A protein and the small-molecule ligand that binds it are described below.
Small molecule (SMILES): CC(=O)N[C@H]1[C@H](O[C@H]2[C@H](O)[C@@H](NC(C)=O)CO[C@@H]2CO)O[C@H](CO)[C@@H](O)[C@@H]1O

Binding-site contacts:
Ligand atom C5 contacts residue ASN23 of chain 1.B at 3.3 Å.
Ligand atom C1 contacts residue TRP51 of chain 1.B at 4.3 Å (hydrophobic).
Ligand atom N2 contacts residue ASN23 of chain 1.B at 3.4 Å (h-bond).
Ligand atom C8 contacts residue GLN46 of chain 1.B at 3.2 Å.
Ligand atom O6 contacts residue ASN23 of chain 1.B at 3.5 Å (h-bond).
Ligand atom C3 contacts residue ASN23 of chain 1.B at 3.9 Å.
Ligand atom O5 contacts residue TRP51 of chain 1.B at 3.2 Å.
Ligand atom C1 contacts residue ASN23 of chain 1.B at 1.4 Å.
Ligand atom C3 contacts residue TRP51 of chain 1.B at 4.0 Å (hydrophobic).
Ligand atom O4 contacts residue TRP51 of chain 1.B at 4.1 Å.
Ligand atom C7 contacts residue ASN23 of chain 1.B at 4.0 Å.
Ligand atom C4 contacts residue TRP51 of chain 1.B at 4.5 Å (hydrophobic).
Ligand atom C5 contacts residue SER25 of chain 1.B at 4.0 Å.
Ligand atom C5 contacts residue TRP51 of chain 1.B at 3.9 Å (hydrophobic).
Ligand atom O7 contacts residue TRP51 of chain 1.B at 4.1 Å.
Ligand atom O5 contacts residue SER25 of chain 1.B at 3.9 Å.
Ligand atom C6 contacts residue ASN23 of chain 1.B at 3.2 Å.
Ligand atom C8 contacts residue TRP51 of chain 1.B at 4.5 Å (hydrophobic).
Ligand atom C2 contacts residue ASN23 of chain 1.B at 2.7 Å.
Ligand atom C6 contacts residue SER25 of chain 1.B at 4.0 Å.
Ligand atom O5 contacts residue ASN23 of chain 1.B at 2.4 Å (h-bond).
Ligand atom C4 contacts residue ASN23 of chain 1.B at 4.1 Å.
Ligand atom C2 contacts residue TRP51 of chain 1.B at 4.4 Å (hydrophobic).
Ligand atom N2 contacts residue TRP51 of chain 1.B at 3.9 Å.
Ligand atom O7 contacts residue ASN23 of chain 1.B at 4.1 Å.

Sequence of chain 1.B:
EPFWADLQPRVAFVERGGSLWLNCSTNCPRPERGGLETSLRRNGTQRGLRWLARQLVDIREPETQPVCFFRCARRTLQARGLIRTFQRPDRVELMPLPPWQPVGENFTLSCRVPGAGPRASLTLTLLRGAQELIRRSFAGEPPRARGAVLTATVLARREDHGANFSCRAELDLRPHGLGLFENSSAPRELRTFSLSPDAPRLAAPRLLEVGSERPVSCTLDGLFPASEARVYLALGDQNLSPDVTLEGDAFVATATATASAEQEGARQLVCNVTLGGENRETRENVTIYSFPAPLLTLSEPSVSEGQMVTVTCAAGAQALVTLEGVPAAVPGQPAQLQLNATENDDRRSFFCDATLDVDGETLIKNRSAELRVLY